Binding-site contacts:
Ligand atom N14 contacts residue GLY279 of chain 1.B at 3.7 Å.
Ligand atom N8 contacts residue PHE283 of chain 1.B at 3.4 Å.
Ligand atom C24 contacts residue VAL232 of chain 1.B at 3.5 Å (hydrophobic).
Ligand atom C1 contacts residue PHE283 of chain 1.B at 3.5 Å (hydrophobic).
Ligand atom C27 contacts residue MET267 of chain 1.B at 3.7 Å (hydrophobic).
Ligand atom N4 contacts residue GLY279 of chain 1.B at 3.4 Å (h-bond).
Ligand atom C16 contacts residue GLY279 of chain 1.B at 3.7 Å.
Ligand atom C29 contacts residue MET267 of chain 1.B at 3.3 Å (hydrophobic).
Ligand atom C29 contacts residue PRO266 of chain 1.B at 3.8 Å (hydrophobic).
Ligand atom C16 contacts residue PHE283 of chain 1.B at 3.6 Å (hydrophobic).
Ligand atom N18 contacts residue VAL232 of chain 1.B at 3.6 Å.
Ligand atom C28 contacts residue TYR247 of chain 1.B at 3.1 Å (hydrophobic).
Ligand atom C9 contacts residue GLY279 of chain 1.B at 3.3 Å.
Ligand atom N19 contacts residue TYR78 of chain 1.B at 3.6 Å (h-bond).
Ligand atom N2 contacts residue PHE283 of chain 1.B at 3.3 Å.
Ligand atom N14 contacts residue MET267 of chain 1.B at 3.8 Å.
Ligand atom O17 contacts residue PHE283 of chain 1.B at 3.5 Å.
Ligand atom C3 contacts residue PHE283 of chain 1.B at 3.4 Å (hydrophobic).
Ligand atom C28 contacts residue MET267 of chain 1.B at 3.8 Å (hydrophobic).
Ligand atom C23 contacts residue MET267 of chain 1.B at 3.5 Å (hydrophobic).
Ligand atom C28 contacts residue VAL276 of chain 1.B at 3.8 Å (hydrophobic).
Ligand atom C11 contacts residue LEU189 of chain 1.B at 3.8 Å (hydrophobic).
Ligand atom C9 contacts residue TYR247 of chain 1.B at 3.6 Å (hydrophobic).
Ligand atom N14 contacts residue TYR247 of chain 1.B at 2.5 Å (h-bond).
Ligand atom C5 contacts residue PHE283 of chain 1.B at 3.7 Å (hydrophobic).
Ligand atom N19 contacts residue SER231 of chain 1.B at 3.4 Å.
Ligand atom C30 contacts residue MET267 of chain 1.B at 3.7 Å (hydrophobic).
Ligand atom C13 contacts residue MET267 of chain 1.B at 3.4 Å (hydrophobic).
Ligand atom C24 contacts residue SER231 of chain 1.B at 3.0 Å.
Ligand atom C15 contacts residue GLY279 of chain 1.B at 3.2 Å.
Ligand atom C7 contacts residue LEU189 of chain 1.B at 3.4 Å (hydrophobic).
Ligand atom C27 contacts residue GLY279 of chain 1.B at 3.5 Å.
Ligand atom C30 contacts residue GLU275 of chain 1.B at 3.7 Å.
Ligand atom C25 contacts residue GLN280 of chain 1.B at 3.7 Å.
Ligand atom C13 contacts residue GLN280 of chain 1.B at 3.7 Å.
Ligand atom N4 contacts residue MET267 of chain 1.B at 3.6 Å.
Ligand atom C9 contacts residue MET267 of chain 1.B at 3.7 Å (hydrophobic).
Ligand atom N8 contacts residue MET267 of chain 1.B at 3.7 Å.
Ligand atom O17 contacts residue GLN280 of chain 1.B at 3.0 Å (h-bond).
Ligand atom C13 contacts residue TYR247 of chain 1.B at 3.3 Å (hydrophobic).

Sequence of chain 1.B:
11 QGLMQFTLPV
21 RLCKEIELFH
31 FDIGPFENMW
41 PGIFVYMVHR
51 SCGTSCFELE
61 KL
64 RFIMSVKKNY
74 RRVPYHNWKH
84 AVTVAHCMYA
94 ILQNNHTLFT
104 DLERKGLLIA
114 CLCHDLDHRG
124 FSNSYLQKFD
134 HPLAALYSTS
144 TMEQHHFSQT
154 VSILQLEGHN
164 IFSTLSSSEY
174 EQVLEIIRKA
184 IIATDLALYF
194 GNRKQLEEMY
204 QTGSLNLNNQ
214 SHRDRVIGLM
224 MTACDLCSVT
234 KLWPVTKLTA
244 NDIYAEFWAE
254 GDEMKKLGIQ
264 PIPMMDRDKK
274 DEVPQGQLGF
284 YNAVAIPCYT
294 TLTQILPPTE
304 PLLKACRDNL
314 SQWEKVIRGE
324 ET

This protein binds this small molecule.
Small molecule (SMILES): O=C(N[C@@H]1CCN(c2ccccn2)C1)c1nc(C2CC2)ccc1Nc1cncnc1